Binding-site contacts:
Ligand atom N3 contacts residue ALA87 of chain 1.A at 3.5 Å.
Ligand atom N2 contacts residue ALA87 of chain 1.A at 4.0 Å.
Ligand atom C10 contacts residue LEU196 of chain 1.A at 3.9 Å (hydrophobic).
Ligand atom N2 contacts residue ARG144 of chain 1.A at 3.6 Å.
Ligand atom C5 contacts residue LYS89 of chain 1.A at 4.0 Å.
Ligand atom C3 contacts residue ILE207 of chain 1.A at 3.8 Å (hydrophobic).
Ligand atom N3 contacts residue GLU143 of chain 1.A at 2.7 Å (salt-bridge).
Ligand atom C8 contacts residue ILE207 of chain 1.A at 3.9 Å (hydrophobic).
Ligand atom C17 contacts residue ALA87 of chain 1.A at 4.0 Å (hydrophobic).
Ligand atom O1 contacts residue PHE209 of chain 1.A at 3.0 Å (h-bond).
Ligand atom C1 contacts residue GLU111 of chain 1.A at 3.2 Å.
Ligand atom O1 contacts residue LEU115 of chain 1.A at 3.5 Å.
Ligand atom C12 contacts residue LEU196 of chain 1.A at 3.9 Å (hydrophobic).
Ligand atom C7 contacts residue ILE207 of chain 1.A at 4.0 Å (hydrophobic).
Ligand atom C2 contacts residue LEU142 of chain 1.A at 3.9 Å (hydrophobic).
Ligand atom C3 contacts residue LEU142 of chain 1.A at 3.6 Å (hydrophobic).
Ligand atom C5 contacts residue LEU142 of chain 1.A at 3.9 Å (hydrophobic).
Ligand atom C1 contacts residue PHE209 of chain 1.A at 3.8 Å (hydrophobic).
Ligand atom C16 contacts residue GLU143 of chain 1.A at 3.7 Å.
Ligand atom C11 contacts residue LEU196 of chain 1.A at 3.7 Å (hydrophobic).
Ligand atom C5 contacts residue PHE71 of chain 1.A at 3.8 Å (hydrophobic).
Ligand atom C2 contacts residue ASP208 of chain 1.A at 3.4 Å.
Ligand atom N2 contacts residue GLU143 of chain 1.A at 3.6 Å (salt-bridge).
Ligand atom C6 contacts residue ASP208 of chain 1.A at 3.8 Å.
Ligand atom O1 contacts residue ASP208 of chain 1.A at 3.6 Å.
Ligand atom C4 contacts residue LEU142 of chain 1.A at 3.6 Å (hydrophobic).
Ligand atom N3 contacts residue ARG144 of chain 1.A at 3.9 Å.
Ligand atom C16 contacts residue ALA87 of chain 1.A at 3.6 Å (hydrophobic).
Ligand atom C17 contacts residue ILE126 of chain 1.A at 3.9 Å (hydrophobic).
Ligand atom N1 contacts residue LEU66 of chain 1.A at 3.8 Å.
Ligand atom C6 contacts residue LYS89 of chain 1.A at 3.7 Å.
Ligand atom C6 contacts residue PHE71 of chain 1.A at 4.0 Å (hydrophobic).
Ligand atom C15 contacts residue VAL148 of chain 1.A at 4.0 Å (hydrophobic).
Ligand atom O1 contacts residue GLU111 of chain 1.A at 2.4 Å (salt-bridge).
Ligand atom C17 contacts residue ILE207 of chain 1.A at 4.0 Å (hydrophobic).
Ligand atom N2 contacts residue LEU196 of chain 1.A at 3.8 Å.
Ligand atom C1 contacts residue ASP208 of chain 1.A at 3.5 Å.
Ligand atom O2 contacts residue LEU196 of chain 1.A at 3.2 Å.
Ligand atom C6 contacts residue GLU111 of chain 1.A at 3.2 Å.
Ligand atom C3 contacts residue ASP208 of chain 1.A at 3.8 Å.

Sequence of chain 1.A:
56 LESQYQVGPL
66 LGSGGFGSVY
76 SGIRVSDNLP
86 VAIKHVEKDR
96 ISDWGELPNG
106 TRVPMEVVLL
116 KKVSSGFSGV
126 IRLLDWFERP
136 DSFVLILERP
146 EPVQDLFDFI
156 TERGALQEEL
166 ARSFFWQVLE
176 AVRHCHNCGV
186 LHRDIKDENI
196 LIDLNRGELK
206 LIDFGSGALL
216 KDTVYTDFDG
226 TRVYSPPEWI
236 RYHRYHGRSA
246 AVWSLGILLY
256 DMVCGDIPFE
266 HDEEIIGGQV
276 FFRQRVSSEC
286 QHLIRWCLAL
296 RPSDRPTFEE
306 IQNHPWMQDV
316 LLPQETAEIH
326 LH

The small molecule below binds the protein below.
Small molecule (SMILES): O=C(Nc1[nH]nc2cc(-c3ccc(O)cc3)ccc12)C1CC1